Binding-site contacts:
Ligand atom C8 contacts residue VAL297 of chain 1.A at 3.8 Å (hydrophobic).
Ligand atom C8 contacts residue SER45 of chain 1.A at 3.9 Å.
Ligand atom C5 contacts residue ASN285 of chain 1.A at 3.7 Å.
Ligand atom O6 contacts residue GLU69 of chain 1.B at 3.0 Å (salt-bridge).
Ligand atom C5 contacts residue ASN298 of chain 1.A at 4.1 Å.
Ligand atom C3 contacts residue ASN285 of chain 1.A at 3.9 Å.
Ligand atom C2 contacts residue VAL297 of chain 1.A at 3.9 Å (hydrophobic).
Ligand atom C2 contacts residue ASN285 of chain 1.A at 2.5 Å.
Ligand atom C1 contacts residue ASN298 of chain 1.A at 4.2 Å.
Ligand atom C8 contacts residue ASN285 of chain 1.A at 4.0 Å.
Ligand atom C7 contacts residue VAL297 of chain 1.A at 4.0 Å (hydrophobic).
Ligand atom C6 contacts residue ASN298 of chain 1.A at 4.3 Å.
Ligand atom C6 contacts residue GLU69 of chain 1.B at 4.2 Å.
Ligand atom C8 contacts residue ASN296 of chain 1.A at 4.3 Å.
Ligand atom C1 contacts residue VAL297 of chain 1.A at 3.5 Å (hydrophobic).
Ligand atom O6 contacts residue ASN298 of chain 1.A at 3.4 Å (h-bond).
Ligand atom C7 contacts residue ASN285 of chain 1.A at 3.1 Å.
Ligand atom C1 contacts residue ASN285 of chain 1.A at 1.5 Å.
Ligand atom O6 contacts residue LYS299 of chain 1.A at 3.6 Å.
Ligand atom O5 contacts residue ASN298 of chain 1.A at 3.8 Å.
Ligand atom N2 contacts residue VAL297 of chain 1.A at 3.4 Å (h-bond).
Ligand atom N2 contacts residue ASN285 of chain 1.A at 3.0 Å (h-bond).
Ligand atom O7 contacts residue ASN285 of chain 1.A at 3.3 Å (h-bond).
Ligand atom C4 contacts residue ASN285 of chain 1.A at 4.2 Å.
Ligand atom O5 contacts residue ASN285 of chain 1.A at 2.4 Å (h-bond).

This small molecule binds to this protein.
Small molecule (SMILES): CC(=O)N[C@H]1[C@H](O[C@H]2[C@H](O)[C@@H](NC(C)=O)CO[C@@H]2CO)O[C@H](CO)[C@@H](O)[C@@H]1O

Sequence of chain 1.B:
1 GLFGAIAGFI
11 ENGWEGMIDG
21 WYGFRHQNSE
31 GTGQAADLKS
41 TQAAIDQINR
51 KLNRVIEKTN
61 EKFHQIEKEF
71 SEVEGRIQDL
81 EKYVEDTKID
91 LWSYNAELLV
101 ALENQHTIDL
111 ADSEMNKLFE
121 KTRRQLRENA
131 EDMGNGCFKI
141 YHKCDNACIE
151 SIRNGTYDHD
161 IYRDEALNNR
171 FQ

Sequence of chain 1.A:
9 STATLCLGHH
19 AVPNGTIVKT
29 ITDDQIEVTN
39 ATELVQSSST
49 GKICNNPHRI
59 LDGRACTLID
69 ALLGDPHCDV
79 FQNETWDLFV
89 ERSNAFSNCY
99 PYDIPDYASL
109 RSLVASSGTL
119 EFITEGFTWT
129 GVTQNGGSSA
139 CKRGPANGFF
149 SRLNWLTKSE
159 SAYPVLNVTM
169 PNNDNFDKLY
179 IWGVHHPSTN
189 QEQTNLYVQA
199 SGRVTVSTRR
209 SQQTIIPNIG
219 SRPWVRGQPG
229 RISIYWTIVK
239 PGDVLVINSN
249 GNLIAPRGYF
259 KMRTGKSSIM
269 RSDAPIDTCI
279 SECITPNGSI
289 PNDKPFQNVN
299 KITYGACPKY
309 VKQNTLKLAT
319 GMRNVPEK